Binding-site contacts:
Ligand atom C4 contacts residue DG3 of chain 1.H at 3.2 Å.
Ligand atom N4 contacts residue DG7 of chain 1.H at 2.6 Å (h-bond).
Ligand atom N1 contacts residue DC4 of chain 1.H at 2.8 Å (h-bond).
Ligand atom O5' contacts residue ASN46 of chain 1.A at 3.2 Å.
Ligand atom N1 contacts residue DC2 of chain 1.H at 2.6 Å (h-bond).
Ligand atom OP1 contacts residue LYS43 of chain 1.A at 3.3 Å.
Ligand atom N3 contacts residue DG5 of chain 1.H at 2.8 Å (h-bond).
Ligand atom N3 contacts residue DG3 of chain 1.H at 2.6 Å (h-bond).
Ligand atom O6 contacts residue DC6 of chain 1.H at 2.5 Å (h-bond).
Ligand atom C2 contacts residue DG5 of chain 1.H at 3.4 Å.
Ligand atom N2 contacts residue DC2 of chain 1.H at 2.8 Å (h-bond).
Ligand atom C4 contacts residue DC6 of chain 1.H at 3.4 Å.
Ligand atom C2 contacts residue DG3 of chain 1.H at 3.3 Å.
Ligand atom O6 contacts residue DG3 of chain 1.H at 2.9 Å (h-bond).
Ligand atom C6 contacts residue DC6 of chain 1.H at 3.4 Å.
Ligand atom C4 contacts residue DC2 of chain 1.H at 3.3 Å.
Ligand atom N1 contacts residue DC6 of chain 1.H at 2.7 Å (h-bond).
Ligand atom O2 contacts residue DG7 of chain 1.H at 2.5 Å (h-bond).
Ligand atom O6 contacts residue DC2 of chain 1.H at 2.5 Å (h-bond).
Ligand atom O6 contacts residue DC4 of chain 1.H at 2.8 Å (h-bond).
Ligand atom OP1 contacts residue TYR50 of chain 1.A at 2.5 Å (h-bond).
Ligand atom C5 contacts residue DC4 of chain 1.H at 3.4 Å.
Ligand atom C5 contacts residue DC2 of chain 1.H at 3.4 Å.
Ligand atom N3 contacts residue DG7 of chain 1.H at 2.6 Å (h-bond).
Ligand atom O6 contacts residue DG5 of chain 1.H at 3.2 Å (h-bond).
Ligand atom O2 contacts residue DG3 of chain 1.H at 2.6 Å (h-bond).
Ligand atom OP2 contacts residue LYS43 of chain 1.A at 3.0 Å (salt-bridge).
Ligand atom C2 contacts residue DG7 of chain 1.H at 3.3 Å.
Ligand atom OP2 contacts residue ARG47 of chain 1.A at 2.8 Å (salt-bridge).
Ligand atom N4 contacts residue DC2 of chain 1.H at 3.4 Å.
Ligand atom C6 contacts residue DC2 of chain 1.H at 3.3 Å.
Ligand atom O2 contacts residue DG5 of chain 1.H at 2.7 Å (h-bond).
Ligand atom N2 contacts residue DC6 of chain 1.H at 2.8 Å (h-bond).
Ligand atom OP2 contacts residue ASN46 of chain 1.A at 3.4 Å (h-bond).
Ligand atom C6 contacts residue DG3 of chain 1.H at 3.3 Å.
Ligand atom N2 contacts residue DC4 of chain 1.H at 2.7 Å (h-bond).
Ligand atom OP1 contacts residue ASN46 of chain 1.A at 2.6 Å (h-bond).
Ligand atom N4 contacts residue DG3 of chain 1.H at 2.5 Å (h-bond).
Ligand atom C4 contacts residue DG5 of chain 1.H at 3.4 Å.
Ligand atom N4 contacts residue DG5 of chain 1.H at 2.8 Å (h-bond).

This protein binds this small molecule.
Small molecule (SMILES): Nc1ccn([C@H]2C[C@H](O[P](=O)(O)OC[C@H]3O[C@@H](n4cnc5c(=O)nc(N)[nH]c54)C[C@@H]3O[P](=O)(O)OC[C@H]3O[C@@H](n4ccc(N)nc4=O)C[C@@H]3O[P](=O)(O)OC[C@H]3O[C@@H](n4cnc5c(=O)nc(N)[nH]c54)C[C@@H]3O[P](=O)(O)OC[C@H]3O[C@@H](n4ccc(N)nc4=O)C[C@@H]3O[P](=O)(O)OC[C@H]3O[C@@H](n4cnc5c(=O)nc(N)[nH]c54)C[C@@H]3O)[C@@H](COP(=O)=O)O2)c(=O)n1

Sequence of chain 1.A:
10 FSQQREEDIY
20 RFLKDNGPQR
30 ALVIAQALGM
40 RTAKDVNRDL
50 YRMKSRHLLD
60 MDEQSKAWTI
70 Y

Sequence of chain 1.C:
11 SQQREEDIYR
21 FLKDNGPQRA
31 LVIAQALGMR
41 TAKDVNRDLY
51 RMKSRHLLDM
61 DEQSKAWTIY